Binding-site contacts:
Ligand atom C2 contacts residue PRO628 of chain 7.A at 3.5 Å (hydrophobic).
Ligand atom N7 contacts residue ASN606 of chain 7.A at 4.2 Å.
Ligand atom C2' contacts residue HIS627 of chain 7.A at 3.2 Å.
Ligand atom C3' contacts residue HIS627 of chain 7.A at 4.3 Å.
Ligand atom N6 contacts residue PHE635 of chain 7.A at 3.7 Å.
Ligand atom N9 contacts residue PRO628 of chain 7.A at 3.7 Å.
Ligand atom N6 contacts residue GLY636 of chain 7.A at 3.2 Å (h-bond).
Ligand atom C8 contacts residue SER629 of chain 7.A at 4.2 Å.
Ligand atom N7 contacts residue PRO628 of chain 7.A at 3.3 Å (h-bond).
Ligand atom C6 contacts residue GLY636 of chain 7.A at 3.6 Å.
Ligand atom O3' contacts residue PRO628 of chain 7.A at 4.1 Å.
Ligand atom O2P contacts residue ASP623 of chain 32.A at 3.2 Å (salt-bridge).
Ligand atom C5 contacts residue SER629 of chain 7.A at 3.5 Å.
Ligand atom C2' contacts residue PRO628 of chain 7.A at 3.6 Å (hydrophobic).
Ligand atom N1 contacts residue VAL411 of chain 7.A at 4.3 Å.
Ligand atom C4 contacts residue PRO628 of chain 7.A at 3.0 Å (hydrophobic).
Ligand atom C2 contacts residue GLY636 of chain 7.A at 3.2 Å.
Ligand atom P contacts residue HIS625 of chain 32.A at 3.9 Å.
Ligand atom C8 contacts residue HIS627 of chain 7.A at 3.5 Å.
Ligand atom N7 contacts residue HIS627 of chain 7.A at 4.1 Å.
Ligand atom N6 contacts residue SER629 of chain 7.A at 3.0 Å (h-bond).
Ligand atom C5 contacts residue PRO628 of chain 7.A at 2.7 Å (hydrophobic).
Ligand atom C6 contacts residue SER629 of chain 7.A at 3.5 Å.
Ligand atom C1' contacts residue PRO628 of chain 7.A at 3.9 Å (hydrophobic).
Ligand atom N7 contacts residue PRO412 of chain 7.A at 4.3 Å.
Ligand atom C8 contacts residue PRO628 of chain 7.A at 3.8 Å (hydrophobic).
Ligand atom N6 contacts residue GLY634 of chain 7.A at 3.8 Å.
Ligand atom C4 contacts residue PRO412 of chain 7.A at 4.1 Å (hydrophobic).
Ligand atom N7 contacts residue SER629 of chain 7.A at 3.1 Å (h-bond).
Ligand atom C8 contacts residue PRO412 of chain 7.A at 4.3 Å (hydrophobic).
Ligand atom N3 contacts residue PRO628 of chain 7.A at 3.5 Å (h-bond).
Ligand atom O1P contacts residue HIS625 of chain 32.A at 2.8 Å (h-bond).
Ligand atom C6 contacts residue PRO628 of chain 7.A at 2.8 Å (hydrophobic).
Ligand atom C1' contacts residue HIS627 of chain 7.A at 4.3 Å.
Ligand atom C6 contacts residue PRO412 of chain 7.A at 4.3 Å (hydrophobic).
Ligand atom N6 contacts residue PRO628 of chain 7.A at 3.4 Å (h-bond).
Ligand atom N1 contacts residue PRO628 of chain 7.A at 3.2 Å (h-bond).
Ligand atom N9 contacts residue PRO412 of chain 7.A at 4.2 Å.
Ligand atom C5 contacts residue PRO412 of chain 7.A at 4.2 Å (hydrophobic).
Ligand atom N1 contacts residue GLY636 of chain 7.A at 2.9 Å (h-bond).

Sequence of chain 32.A:
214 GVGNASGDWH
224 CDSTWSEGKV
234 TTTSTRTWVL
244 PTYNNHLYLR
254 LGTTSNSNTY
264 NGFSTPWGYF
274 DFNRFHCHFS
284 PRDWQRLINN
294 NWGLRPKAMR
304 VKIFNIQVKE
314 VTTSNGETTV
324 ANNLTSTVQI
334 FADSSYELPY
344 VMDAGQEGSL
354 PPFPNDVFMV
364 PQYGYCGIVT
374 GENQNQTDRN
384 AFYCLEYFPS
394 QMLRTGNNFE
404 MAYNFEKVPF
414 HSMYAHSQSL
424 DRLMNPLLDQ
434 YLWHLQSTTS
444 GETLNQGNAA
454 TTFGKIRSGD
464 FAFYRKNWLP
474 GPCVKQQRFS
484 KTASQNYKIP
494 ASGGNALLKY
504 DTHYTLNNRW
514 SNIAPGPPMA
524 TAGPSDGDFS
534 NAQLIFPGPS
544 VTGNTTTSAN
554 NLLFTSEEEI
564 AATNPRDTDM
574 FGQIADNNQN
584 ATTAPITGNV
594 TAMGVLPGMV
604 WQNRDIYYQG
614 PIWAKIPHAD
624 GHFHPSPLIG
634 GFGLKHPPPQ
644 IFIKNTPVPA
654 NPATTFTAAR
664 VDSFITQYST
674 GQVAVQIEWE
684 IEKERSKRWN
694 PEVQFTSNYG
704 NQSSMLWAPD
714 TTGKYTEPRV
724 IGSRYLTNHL

Sequence of chain 7.A:
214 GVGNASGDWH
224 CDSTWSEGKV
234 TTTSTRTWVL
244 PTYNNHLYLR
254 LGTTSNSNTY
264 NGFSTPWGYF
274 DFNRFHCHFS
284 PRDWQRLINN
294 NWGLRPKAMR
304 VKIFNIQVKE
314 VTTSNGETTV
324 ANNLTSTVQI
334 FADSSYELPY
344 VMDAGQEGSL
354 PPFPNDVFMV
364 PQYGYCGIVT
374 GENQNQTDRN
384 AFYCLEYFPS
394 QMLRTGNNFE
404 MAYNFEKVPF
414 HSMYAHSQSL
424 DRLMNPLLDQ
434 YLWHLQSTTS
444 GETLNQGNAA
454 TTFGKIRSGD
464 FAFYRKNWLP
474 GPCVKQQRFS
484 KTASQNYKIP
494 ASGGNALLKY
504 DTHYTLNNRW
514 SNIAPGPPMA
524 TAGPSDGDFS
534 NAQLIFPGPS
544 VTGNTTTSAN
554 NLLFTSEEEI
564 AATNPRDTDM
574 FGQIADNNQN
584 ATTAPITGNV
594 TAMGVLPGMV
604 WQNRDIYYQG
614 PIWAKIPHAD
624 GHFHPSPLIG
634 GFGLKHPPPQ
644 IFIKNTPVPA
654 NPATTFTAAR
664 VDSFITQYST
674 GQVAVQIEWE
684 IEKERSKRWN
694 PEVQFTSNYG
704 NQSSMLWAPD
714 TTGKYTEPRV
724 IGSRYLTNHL

A protein and the small-molecule ligand that binds it are described below.
Small molecule (SMILES): Nc1ncnc2c1ncn2[C@H]1C[C@H](O)[C@@H](COP(=O)(O)O)O1